This protein binds this small molecule.
Small molecule (SMILES): CC(=O)N[C@H]1[C@H](O[C@H]2[C@H](O)[C@@H](NC(C)=O)CO[C@@H]2CO)O[C@H](CO)[C@@H](O[C@@H]2O[C@H](CO)[C@@H](O)[C@H](O)[C@@H]2O)[C@@H]1O

Binding-site contacts:
Ligand atom O7 contacts residue ASN237 of chain 22.E at 3.8 Å.
Ligand atom N2 contacts residue ASN237 of chain 22.E at 3.1 Å (h-bond).
Ligand atom C8 contacts residue NAG1 of chain 22.I at 4.3 Å.
Ligand atom C4 contacts residue ASN237 of chain 22.E at 4.3 Å.
Ligand atom C3 contacts residue ASN237 of chain 22.E at 3.9 Å.
Ligand atom C7 contacts residue NAG1 of chain 22.I at 4.4 Å.
Ligand atom C1 contacts residue GLY216 of chain 22.E at 4.3 Å.
Ligand atom O5 contacts residue ASN237 of chain 22.E at 2.3 Å (h-bond).
Ligand atom C2 contacts residue ASN237 of chain 22.E at 2.6 Å.
Ligand atom C7 contacts residue GLY216 of chain 22.E at 2.7 Å.
Ligand atom O7 contacts residue NAG1 of chain 22.I at 3.7 Å.
Ligand atom O7 contacts residue ASN218 of chain 22.E at 3.5 Å (h-bond).
Ligand atom O6 contacts residue ASN237 of chain 22.E at 4.4 Å.
Ligand atom C8 contacts residue LYS217 of chain 22.E at 3.9 Å.
Ligand atom C1 contacts residue ASN237 of chain 22.E at 1.4 Å.
Ligand atom C8 contacts residue ASN218 of chain 22.E at 2.8 Å.
Ligand atom N2 contacts residue ASN218 of chain 22.E at 4.4 Å.
Ligand atom O7 contacts residue GLY216 of chain 22.E at 3.9 Å.
Ligand atom C7 contacts residue ASN218 of chain 22.E at 3.4 Å.
Ligand atom C8 contacts residue GLY216 of chain 22.E at 2.1 Å.
Ligand atom C5 contacts residue ASN237 of chain 22.E at 3.6 Å.
Ligand atom C7 contacts residue ASN237 of chain 22.E at 3.7 Å.
Ligand atom C2 contacts residue GLY216 of chain 22.E at 3.9 Å.
Ligand atom N2 contacts residue GLY216 of chain 22.E at 2.6 Å (h-bond).

Sequence of chain 22.E:
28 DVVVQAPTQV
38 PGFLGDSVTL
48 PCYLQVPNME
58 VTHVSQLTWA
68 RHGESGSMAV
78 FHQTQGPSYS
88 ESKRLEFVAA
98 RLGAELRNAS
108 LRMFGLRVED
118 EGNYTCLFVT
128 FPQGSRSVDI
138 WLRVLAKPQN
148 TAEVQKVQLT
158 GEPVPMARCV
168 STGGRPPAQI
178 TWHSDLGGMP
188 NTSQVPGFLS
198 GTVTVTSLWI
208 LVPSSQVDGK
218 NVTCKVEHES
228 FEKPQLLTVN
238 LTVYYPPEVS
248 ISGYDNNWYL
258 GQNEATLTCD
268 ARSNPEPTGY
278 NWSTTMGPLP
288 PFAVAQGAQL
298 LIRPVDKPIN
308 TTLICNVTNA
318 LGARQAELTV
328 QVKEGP